The small molecule below binds the protein below.
Small molecule (SMILES): CC(C)C[C@H](NC(=O)[C@H](CC1=CN=C2C=CC=CC12)NC(=O)[C@H](C)NC(=O)[C@H](C)N)C(=O)N[C@@H](Cc1ccccc1)C(=O)N[C@@H](CCC(=O)O)C(=O)N[C@@H](C)C=O

Sequence of chain 2.A:
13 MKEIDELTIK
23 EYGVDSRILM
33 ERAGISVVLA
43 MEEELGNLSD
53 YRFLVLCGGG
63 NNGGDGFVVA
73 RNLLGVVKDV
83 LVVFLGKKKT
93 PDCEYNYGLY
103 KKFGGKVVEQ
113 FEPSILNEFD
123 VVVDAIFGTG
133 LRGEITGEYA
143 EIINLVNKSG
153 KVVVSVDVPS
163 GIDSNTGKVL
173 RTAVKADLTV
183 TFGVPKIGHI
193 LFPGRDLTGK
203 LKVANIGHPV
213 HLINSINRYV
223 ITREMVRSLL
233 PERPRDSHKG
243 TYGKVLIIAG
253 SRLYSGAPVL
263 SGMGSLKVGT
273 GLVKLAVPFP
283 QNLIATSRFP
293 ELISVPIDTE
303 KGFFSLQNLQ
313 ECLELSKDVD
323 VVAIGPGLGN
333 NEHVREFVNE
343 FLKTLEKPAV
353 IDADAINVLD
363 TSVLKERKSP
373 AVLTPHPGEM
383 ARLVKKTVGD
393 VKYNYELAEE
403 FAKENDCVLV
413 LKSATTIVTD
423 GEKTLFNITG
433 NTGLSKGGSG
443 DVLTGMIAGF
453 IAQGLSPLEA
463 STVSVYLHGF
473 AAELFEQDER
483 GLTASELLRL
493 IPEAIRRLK

Binding-site contacts:
Ligand atom CA contacts residue VAL205 of chain 5.A at 3.3 Å (hydrophobic).
Ligand atom C contacts residue VAL205 of chain 5.A at 3.6 Å (hydrophobic).
Ligand atom CZ2 contacts residue ARG34 of chain 5.A at 3.6 Å.
Ligand atom CE2 contacts residue ASN207 of chain 5.A at 3.5 Å.
Ligand atom CE1 contacts residue SER38 of chain 5.A at 3.8 Å.
Ligand atom CA contacts residue GLU44 of chain 2.A at 3.3 Å.
Ligand atom CH2 contacts residue ILE37 of chain 2.A at 3.8 Å (hydrophobic).
Ligand atom CD1 contacts residue ASN74 of chain 2.A at 3.8 Å.
Ligand atom CD1 contacts residue VAL40 of chain 2.A at 3.8 Å (hydrophobic).
Ligand atom CD2 contacts residue GLU45 of chain 5.A at 3.6 Å.
Ligand atom CH2 contacts residue ARG34 of chain 5.A at 3.4 Å.
Ligand atom CZ contacts residue SER38 of chain 5.A at 3.4 Å.
Ligand atom NE1 contacts residue ASN74 of chain 2.A at 3.0 Å (h-bond).
Ligand atom O contacts residue VAL205 of chain 5.A at 3.1 Å (h-bond).
Ligand atom CB contacts residue GLU44 of chain 2.A at 3.2 Å.
Ligand atom CB contacts residue GLU44 of chain 2.A at 3.4 Å.
Ligand atom O contacts residue VAL205 of chain 5.A at 3.5 Å (h-bond).
Ligand atom CE3 contacts residue LEU41 of chain 2.A at 3.9 Å (hydrophobic).
Ligand atom NE1 contacts residue ASN207 of chain 5.A at 3.7 Å.
Ligand atom CD2 contacts residue LEU41 of chain 5.A at 3.7 Å (hydrophobic).
Ligand atom O contacts residue ALA206 of chain 5.A at 3.2 Å.
Ligand atom N contacts residue VAL205 of chain 5.A at 2.9 Å (h-bond).
Ligand atom N contacts residue ASN49 of chain 2.A at 3.5 Å (h-bond).
Ligand atom CD2 contacts residue VAL40 of chain 2.A at 3.5 Å (hydrophobic).
Ligand atom CA contacts residue GLU44 of chain 2.A at 3.7 Å.
Ligand atom N contacts residue GLU44 of chain 2.A at 2.8 Å (salt-bridge).
Ligand atom CZ contacts residue ALA42 of chain 5.A at 3.6 Å (hydrophobic).
Ligand atom O contacts residue GLU44 of chain 2.A at 3.8 Å.
Ligand atom CD1 contacts residue SER38 of chain 5.A at 3.7 Å.
Ligand atom N contacts residue GLU44 of chain 2.A at 2.8 Å (salt-bridge).
Ligand atom CZ2 contacts residue ASN207 of chain 5.A at 3.7 Å.
Ligand atom CE2 contacts residue VAL40 of chain 2.A at 3.6 Å (hydrophobic).
Ligand atom NE1 contacts residue VAL40 of chain 2.A at 3.8 Å.
Ligand atom CZ2 contacts residue ASN74 of chain 2.A at 3.5 Å.
Ligand atom O contacts residue ASN207 of chain 5.A at 2.8 Å (h-bond).
Ligand atom CA contacts residue ASN49 of chain 2.A at 3.8 Å.
Ligand atom O contacts residue ASN207 of chain 5.A at 3.1 Å (h-bond).
Ligand atom CD1 contacts residue ASN207 of chain 5.A at 3.5 Å.
Ligand atom CG contacts residue VAL40 of chain 2.A at 3.6 Å (hydrophobic).
Ligand atom C contacts residue GLU44 of chain 2.A at 3.1 Å.

Sequence of chain 5.A:
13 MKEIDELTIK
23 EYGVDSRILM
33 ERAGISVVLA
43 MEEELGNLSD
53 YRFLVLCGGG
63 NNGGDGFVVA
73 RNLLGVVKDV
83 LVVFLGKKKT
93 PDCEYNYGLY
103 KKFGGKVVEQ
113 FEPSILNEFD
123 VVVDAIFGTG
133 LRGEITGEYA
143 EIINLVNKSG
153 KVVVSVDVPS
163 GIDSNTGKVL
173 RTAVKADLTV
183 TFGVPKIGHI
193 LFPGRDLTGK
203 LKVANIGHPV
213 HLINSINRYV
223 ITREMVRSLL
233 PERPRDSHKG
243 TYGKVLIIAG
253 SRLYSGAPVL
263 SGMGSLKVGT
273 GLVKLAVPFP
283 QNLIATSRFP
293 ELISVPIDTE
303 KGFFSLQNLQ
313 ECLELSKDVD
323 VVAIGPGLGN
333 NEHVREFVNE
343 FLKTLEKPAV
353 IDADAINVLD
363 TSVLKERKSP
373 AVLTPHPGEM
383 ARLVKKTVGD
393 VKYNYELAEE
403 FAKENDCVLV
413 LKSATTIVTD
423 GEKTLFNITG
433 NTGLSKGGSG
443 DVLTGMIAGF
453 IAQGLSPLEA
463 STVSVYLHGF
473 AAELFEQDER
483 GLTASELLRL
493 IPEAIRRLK